Sequence of chain 1.A:
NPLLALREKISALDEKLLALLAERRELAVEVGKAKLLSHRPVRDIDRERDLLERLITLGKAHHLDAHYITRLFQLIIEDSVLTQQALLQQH

Binding-site contacts:
Ligand atom C5 contacts residue GLN88 of chain 1.B at 3.6 Å.
Ligand atom O7 contacts residue LYS39 of chain 1.B at 2.9 Å (salt-bridge).
Ligand atom C11 contacts residue VAL35 of chain 1.B at 3.8 Å (hydrophobic).
Ligand atom C6 contacts residue VAL85 of chain 1.B at 3.7 Å (hydrophobic).
Ligand atom O4 contacts residue ARG11 of chain 1.A at 2.9 Å (salt-bridge).
Ligand atom C3 contacts residue ARG51 of chain 1.B at 3.8 Å.
Ligand atom C10 contacts residue ARG28 of chain 1.B at 3.4 Å.
Ligand atom C5 contacts residue VAL85 of chain 1.B at 3.9 Å (hydrophobic).
Ligand atom O1 contacts residue ARG28 of chain 1.B at 2.8 Å (salt-bridge).
Ligand atom O2 contacts residue LEU55 of chain 1.B at 3.0 Å.
Ligand atom C1 contacts residue SER84 of chain 1.B at 3.8 Å.
Ligand atom O5 contacts residue GLU52 of chain 1.B at 2.5 Å (salt-bridge).
Ligand atom O7 contacts residue VAL46 of chain 1.B at 3.7 Å.
Ligand atom C2 contacts residue GLU52 of chain 1.B at 3.8 Å.
Ligand atom O1 contacts residue SER84 of chain 1.B at 2.7 Å (h-bond).
Ligand atom C5 contacts residue VAL46 of chain 1.B at 3.7 Å (hydrophobic).
Ligand atom C8 contacts residue VAL35 of chain 1.B at 3.8 Å (hydrophobic).
Ligand atom O5 contacts residue ARG47 of chain 1.B at 3.6 Å.
Ligand atom O4 contacts residue LYS39 of chain 1.B at 2.8 Å (salt-bridge).
Ligand atom C9 contacts residue SER84 of chain 1.B at 4.0 Å.
Ligand atom O5 contacts residue ASP48 of chain 1.B at 2.9 Å (salt-bridge).
Ligand atom C8 contacts residue GLN88 of chain 1.B at 3.6 Å.
Ligand atom C4 contacts residue GLU52 of chain 1.B at 3.7 Å.
Ligand atom C4 contacts residue ASP48 of chain 1.B at 3.6 Å.
Ligand atom C3 contacts residue GLU52 of chain 1.B at 3.6 Å.
Ligand atom C4 contacts residue VAL46 of chain 1.B at 3.6 Å (hydrophobic).
Ligand atom C11 contacts residue LYS39 of chain 1.B at 3.5 Å.
Ligand atom C6 contacts residue SER84 of chain 1.B at 3.4 Å.
Ligand atom C10 contacts residue LEU55 of chain 1.B at 4.0 Å (hydrophobic).
Ligand atom C5 contacts residue LYS39 of chain 1.B at 3.9 Å.
Ligand atom C2 contacts residue ARG51 of chain 1.B at 3.9 Å.
Ligand atom O3 contacts residue ARG11 of chain 1.A at 2.9 Å (salt-bridge).
Ligand atom C3 contacts residue ASP48 of chain 1.B at 3.8 Å.
Ligand atom O7 contacts residue GLN88 of chain 1.B at 2.9 Å (h-bond).
Ligand atom O5 contacts residue VAL46 of chain 1.B at 3.9 Å.
Ligand atom C8 contacts residue LYS39 of chain 1.B at 3.5 Å.
Ligand atom C11 contacts residue ARG11 of chain 1.A at 3.6 Å.
Ligand atom C10 contacts residue SER84 of chain 1.B at 3.6 Å.
Ligand atom O2 contacts residue ARG28 of chain 1.B at 2.9 Å (salt-bridge).
Ligand atom O1 contacts residue ILE81 of chain 1.B at 3.6 Å.

A protein and the small-molecule ligand that binds it are described below.
Small molecule (SMILES): O=C(O)[C@@H]1C[C@]2(C(=O)O)C=C[C@@H](O)[C@@H](C2)O1

Sequence of chain 1.B:
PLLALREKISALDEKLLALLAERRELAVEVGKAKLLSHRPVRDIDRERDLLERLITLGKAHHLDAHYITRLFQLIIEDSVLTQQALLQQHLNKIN